Binding-site contacts:
Ligand atom C3 contacts residue ILE78 of chain 1.A at 3.9 Å (hydrophobic).
Ligand atom O23 contacts residue ASP73 of chain 1.A at 3.7 Å.
Ligand atom C14 contacts residue GLU50 of chain 1.A at 3.6 Å.
Ligand atom N24 contacts residue THR165 of chain 1.A at 3.5 Å.
Ligand atom C1 contacts residue VAL167 of chain 1.A at 3.8 Å (hydrophobic).
Ligand atom C16 contacts residue GLY77 of chain 1.A at 3.7 Å.
Ligand atom N12 contacts residue GLU50 of chain 1.A at 3.4 Å (salt-bridge).
Ligand atom C5 contacts residue THR165 of chain 1.A at 3.6 Å.
Ligand atom C4 contacts residue ILE78 of chain 1.A at 3.6 Å (hydrophobic).
Ligand atom C15 contacts residue GLU50 of chain 1.A at 3.5 Å.
Ligand atom C19 contacts residue PRO79 of chain 1.A at 3.7 Å (hydrophobic).
Ligand atom C6 contacts residue THR165 of chain 1.A at 3.5 Å.
Ligand atom O22 contacts residue ARG76 of chain 1.A at 3.6 Å.
Ligand atom C25 contacts residue VAL71 of chain 1.A at 3.1 Å (hydrophobic).
Ligand atom C20 contacts residue ARG76 of chain 1.A at 3.7 Å.
Ligand atom C4 contacts residue ASN46 of chain 1.A at 3.8 Å.
Ligand atom O21 contacts residue PRO79 of chain 1.A at 3.8 Å.
Ligand atom C3 contacts residue ASN46 of chain 1.A at 3.5 Å.
Ligand atom C15 contacts residue GLY77 of chain 1.A at 3.5 Å.
Ligand atom O22 contacts residue ARG136 of chain 1.A at 3.5 Å (salt-bridge).
Ligand atom C9 contacts residue ASP73 of chain 1.A at 3.7 Å.
Ligand atom C18 contacts residue PRO79 of chain 1.A at 3.5 Å (hydrophobic).
Ligand atom C6 contacts residue ASP73 of chain 1.A at 3.8 Å.
Ligand atom C8 contacts residue ILE78 of chain 1.A at 3.6 Å (hydrophobic).
Ligand atom N10 contacts residue THR165 of chain 1.A at 3.7 Å.
Ligand atom C20 contacts residue PRO79 of chain 1.A at 3.5 Å (hydrophobic).
Ligand atom C2 contacts residue ASN46 of chain 1.A at 3.5 Å.
Ligand atom C15 contacts residue ARG76 of chain 1.A at 3.5 Å.
Ligand atom C25 contacts residue THR165 of chain 1.A at 3.5 Å.
Ligand atom C17 contacts residue PRO79 of chain 1.A at 3.5 Å (hydrophobic).
Ligand atom C5 contacts residue ASP73 of chain 1.A at 3.7 Å.
Ligand atom C17 contacts residue ARG76 of chain 1.A at 3.8 Å.
Ligand atom O23 contacts residue GLU50 of chain 1.A at 3.4 Å.
Ligand atom N10 contacts residue ASP73 of chain 1.A at 2.9 Å (salt-bridge).
Ligand atom C16 contacts residue ARG76 of chain 1.A at 3.3 Å.
Ligand atom N24 contacts residue ASP73 of chain 1.A at 3.0 Å (salt-bridge).
Ligand atom C25 contacts residue ASP73 of chain 1.A at 3.8 Å.
Ligand atom C7 contacts residue ILE78 of chain 1.A at 3.5 Å (hydrophobic).
Ligand atom C16 contacts residue PRO79 of chain 1.A at 3.8 Å (hydrophobic).
Ligand atom C16 contacts residue ARG136 of chain 1.A at 3.7 Å.

This small molecule binds to this protein.
Small molecule (SMILES): CNc1cccc2cc(C(=O)Nc3ccc(C(=O)O)cc3)c(=O)[nH]c12

Sequence of chain 1.A:
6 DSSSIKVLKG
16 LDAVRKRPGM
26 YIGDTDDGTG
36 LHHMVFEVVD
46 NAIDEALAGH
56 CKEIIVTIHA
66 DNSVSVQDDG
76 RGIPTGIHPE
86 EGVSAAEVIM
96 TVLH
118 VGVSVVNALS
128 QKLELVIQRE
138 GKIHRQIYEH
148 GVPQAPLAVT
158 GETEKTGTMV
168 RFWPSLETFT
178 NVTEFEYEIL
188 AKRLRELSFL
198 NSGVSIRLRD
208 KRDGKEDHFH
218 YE